Sequence of chain 1.D:
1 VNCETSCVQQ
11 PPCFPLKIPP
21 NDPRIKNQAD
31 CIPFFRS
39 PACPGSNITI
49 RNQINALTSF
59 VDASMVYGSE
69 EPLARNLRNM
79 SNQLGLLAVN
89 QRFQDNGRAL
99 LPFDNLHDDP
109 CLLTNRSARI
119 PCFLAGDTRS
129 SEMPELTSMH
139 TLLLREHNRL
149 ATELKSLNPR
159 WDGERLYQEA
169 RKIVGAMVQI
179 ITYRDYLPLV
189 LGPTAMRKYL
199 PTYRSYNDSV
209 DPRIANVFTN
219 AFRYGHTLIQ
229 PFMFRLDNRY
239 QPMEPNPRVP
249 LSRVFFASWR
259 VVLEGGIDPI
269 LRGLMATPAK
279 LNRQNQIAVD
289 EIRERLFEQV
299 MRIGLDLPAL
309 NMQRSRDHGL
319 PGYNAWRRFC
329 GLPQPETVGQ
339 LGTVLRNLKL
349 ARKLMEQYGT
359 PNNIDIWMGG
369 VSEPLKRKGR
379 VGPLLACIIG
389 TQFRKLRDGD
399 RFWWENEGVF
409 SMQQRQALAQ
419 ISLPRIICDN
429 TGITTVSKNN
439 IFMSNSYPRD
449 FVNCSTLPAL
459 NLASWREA

Binding-site contacts:
Ligand atom O5 contacts residue LEU261 of chain 1.D at 4.4 Å.
Ligand atom C7 contacts residue TRP257 of chain 1.D at 4.4 Å (hydrophobic).
Ligand atom O5 contacts residue TRP257 of chain 1.D at 4.0 Å.
Ligand atom O7 contacts residue TRP257 of chain 1.D at 3.4 Å.
Ligand atom O6 contacts residue ALA116 of chain 1.D at 3.7 Å.
Ligand atom C5 contacts residue SER115 of chain 1.D at 4.0 Å.
Ligand atom C2 contacts residue ASN113 of chain 1.D at 2.5 Å.
Ligand atom C2 contacts residue TRP257 of chain 1.D at 4.0 Å (hydrophobic).
Ligand atom C1 contacts residue SER115 of chain 1.D at 4.2 Å.
Ligand atom C1 contacts residue ALA116 of chain 1.D at 4.5 Å (hydrophobic).
Ligand atom C6 contacts residue SER115 of chain 1.D at 4.5 Å.
Ligand atom O5 contacts residue SER115 of chain 1.D at 4.2 Å.
Ligand atom C7 contacts residue ASN113 of chain 1.D at 3.3 Å.
Ligand atom C1 contacts residue ASN113 of chain 1.D at 1.5 Å.
Ligand atom C3 contacts residue ASN113 of chain 1.D at 3.9 Å.
Ligand atom O6 contacts residue LEU261 of chain 1.D at 3.7 Å.
Ligand atom O5 contacts residue ASN113 of chain 1.D at 2.4 Å (h-bond).
Ligand atom O7 contacts residue ASN113 of chain 1.D at 3.2 Å (h-bond).
Ligand atom C6 contacts residue LEU261 of chain 1.D at 3.6 Å (hydrophobic).
Ligand atom O5 contacts residue ALA116 of chain 1.D at 3.9 Å.
Ligand atom C1 contacts residue TRP257 of chain 1.D at 4.1 Å (hydrophobic).
Ligand atom O6 contacts residue SER115 of chain 1.D at 3.7 Å.
Ligand atom N2 contacts residue ASN113 of chain 1.D at 3.0 Å (h-bond).
Ligand atom C5 contacts residue ASN113 of chain 1.D at 3.7 Å.
Ligand atom C4 contacts residue ASN113 of chain 1.D at 4.2 Å.

This protein binds this small molecule.
Small molecule (SMILES): CC(=O)N[C@@H]1[C@@H](O)[C@H](O)[C@@H](CO)O[C@H]1O